Sequence of chain 1.A:
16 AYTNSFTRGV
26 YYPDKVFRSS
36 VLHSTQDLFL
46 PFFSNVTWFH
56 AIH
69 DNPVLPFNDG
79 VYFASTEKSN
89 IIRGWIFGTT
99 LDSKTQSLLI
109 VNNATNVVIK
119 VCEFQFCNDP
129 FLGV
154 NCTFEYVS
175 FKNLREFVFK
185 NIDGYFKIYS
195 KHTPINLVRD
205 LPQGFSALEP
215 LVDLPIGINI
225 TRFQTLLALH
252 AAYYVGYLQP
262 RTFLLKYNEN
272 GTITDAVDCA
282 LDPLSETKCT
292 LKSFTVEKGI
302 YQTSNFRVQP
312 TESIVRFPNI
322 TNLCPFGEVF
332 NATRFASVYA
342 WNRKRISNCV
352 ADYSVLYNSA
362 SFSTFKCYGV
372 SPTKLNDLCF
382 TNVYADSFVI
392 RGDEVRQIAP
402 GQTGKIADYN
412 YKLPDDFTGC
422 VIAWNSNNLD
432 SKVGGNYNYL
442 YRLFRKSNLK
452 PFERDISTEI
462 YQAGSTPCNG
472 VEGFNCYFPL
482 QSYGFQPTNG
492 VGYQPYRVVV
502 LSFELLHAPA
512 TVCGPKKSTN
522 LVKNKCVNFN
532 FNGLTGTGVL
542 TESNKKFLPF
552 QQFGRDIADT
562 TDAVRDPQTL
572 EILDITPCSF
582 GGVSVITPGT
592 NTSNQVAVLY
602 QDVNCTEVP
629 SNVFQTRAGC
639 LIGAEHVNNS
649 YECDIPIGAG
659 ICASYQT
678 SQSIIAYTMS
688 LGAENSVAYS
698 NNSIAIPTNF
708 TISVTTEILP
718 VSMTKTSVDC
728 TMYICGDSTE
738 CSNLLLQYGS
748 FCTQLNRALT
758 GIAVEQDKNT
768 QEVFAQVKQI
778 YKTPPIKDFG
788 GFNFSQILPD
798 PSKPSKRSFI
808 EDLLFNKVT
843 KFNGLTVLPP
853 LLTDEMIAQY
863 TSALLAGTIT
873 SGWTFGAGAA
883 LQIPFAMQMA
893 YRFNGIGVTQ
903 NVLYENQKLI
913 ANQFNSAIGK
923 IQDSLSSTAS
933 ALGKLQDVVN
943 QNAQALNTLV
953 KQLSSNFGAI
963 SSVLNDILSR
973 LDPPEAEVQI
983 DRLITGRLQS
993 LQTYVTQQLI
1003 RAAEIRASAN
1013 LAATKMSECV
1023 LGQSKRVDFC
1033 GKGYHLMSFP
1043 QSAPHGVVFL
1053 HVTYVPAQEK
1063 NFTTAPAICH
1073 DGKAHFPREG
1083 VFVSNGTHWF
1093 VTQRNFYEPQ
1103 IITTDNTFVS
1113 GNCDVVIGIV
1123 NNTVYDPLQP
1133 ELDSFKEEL

Binding-site contacts:
Ligand atom C5 contacts residue ASN271 of chain 1.A at 3.7 Å.
Ligand atom C1 contacts residue ASN271 of chain 1.A at 1.4 Å.
Ligand atom C4 contacts residue ASN271 of chain 1.A at 4.2 Å.
Ligand atom C8 contacts residue ASN269 of chain 1.A at 4.1 Å.
Ligand atom O7 contacts residue ASN271 of chain 1.A at 3.5 Å (h-bond).
Ligand atom O7 contacts residue ASN269 of chain 1.A at 3.6 Å.
Ligand atom N2 contacts residue ASN271 of chain 1.A at 2.9 Å (h-bond).
Ligand atom C3 contacts residue ASN271 of chain 1.A at 3.8 Å.
Ligand atom C2 contacts residue ASN271 of chain 1.A at 2.5 Å.
Ligand atom C8 contacts residue GLU270 of chain 1.A at 3.4 Å.
Ligand atom O5 contacts residue ASN271 of chain 1.A at 2.4 Å (h-bond).
Ligand atom C7 contacts residue ASN269 of chain 1.A at 4.2 Å.
Ligand atom C8 contacts residue ASN271 of chain 1.A at 4.0 Å.
Ligand atom C7 contacts residue ASN271 of chain 1.A at 3.4 Å.

This protein binds this small molecule.
Small molecule (SMILES): CC(=O)N[C@@H]1[C@@H](O)[C@H](O)[C@@H](CO)O[C@H]1O